Sequence of chain 1.A:
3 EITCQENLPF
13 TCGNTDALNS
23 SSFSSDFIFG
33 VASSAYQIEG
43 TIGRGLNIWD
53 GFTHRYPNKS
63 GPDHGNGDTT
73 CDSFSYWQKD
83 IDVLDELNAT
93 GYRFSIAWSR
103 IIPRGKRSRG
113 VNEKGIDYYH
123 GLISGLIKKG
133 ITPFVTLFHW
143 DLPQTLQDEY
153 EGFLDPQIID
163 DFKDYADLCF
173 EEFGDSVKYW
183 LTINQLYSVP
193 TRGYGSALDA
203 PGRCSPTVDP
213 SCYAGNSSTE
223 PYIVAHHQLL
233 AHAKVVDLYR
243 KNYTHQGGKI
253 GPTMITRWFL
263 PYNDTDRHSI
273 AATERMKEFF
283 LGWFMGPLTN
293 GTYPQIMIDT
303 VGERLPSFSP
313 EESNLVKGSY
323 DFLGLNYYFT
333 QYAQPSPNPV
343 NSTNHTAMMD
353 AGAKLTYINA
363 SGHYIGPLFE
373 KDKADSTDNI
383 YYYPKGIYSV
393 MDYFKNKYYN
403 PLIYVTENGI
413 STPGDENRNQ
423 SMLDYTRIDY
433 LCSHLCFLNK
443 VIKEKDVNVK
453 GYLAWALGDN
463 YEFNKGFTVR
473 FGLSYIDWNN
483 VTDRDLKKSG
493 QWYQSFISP

This protein binds this small molecule.
Small molecule (SMILES): OC[C@H]1N/C(=N\O)[C@H](O)[C@@H](O)[C@@H]1O

Binding-site contacts:
Ligand atom C3 contacts residue GLU409 of chain 1.A at 3.5 Å.
Ligand atom C1 contacts residue GLU409 of chain 1.A at 2.9 Å.
Ligand atom N5 contacts residue TYR330 of chain 1.A at 3.1 Å (h-bond).
Ligand atom O2 contacts residue GLU409 of chain 1.A at 2.7 Å (salt-bridge).
Ligand atom O2 contacts residue GLN187 of chain 1.A at 3.5 Å (h-bond).
Ligand atom C6 contacts residue TYR330 of chain 1.A at 3.7 Å (hydrophobic).
Ligand atom C6 contacts residue PHE473 of chain 1.A at 3.4 Å (hydrophobic).
Ligand atom O2 contacts residue HIS141 of chain 1.A at 3.3 Å (h-bond).
Ligand atom O6 contacts residue PHE473 of chain 1.A at 3.5 Å.
Ligand atom O3 contacts residue GLN39 of chain 1.A at 2.8 Å (h-bond).
Ligand atom N1 contacts residue GLU409 of chain 1.A at 3.2 Å (salt-bridge).
Ligand atom N1 contacts residue GLN187 of chain 1.A at 2.5 Å (h-bond).
Ligand atom N1 contacts residue SO41 of chain 1.X at 3.1 Å (h-bond).
Ligand atom O7 contacts residue GLN187 of chain 1.A at 2.9 Å (h-bond).
Ligand atom C3 contacts residue TRP457 of chain 1.A at 3.6 Å (hydrophobic).
Ligand atom C6 contacts residue GLU464 of chain 1.A at 3.5 Å.
Ligand atom N5 contacts residue GLU409 of chain 1.A at 3.2 Å (salt-bridge).
Ligand atom C6 contacts residue TRP457 of chain 1.A at 3.8 Å (hydrophobic).
Ligand atom O6 contacts residue GLU464 of chain 1.A at 2.6 Å (salt-bridge).
Ligand atom C5 contacts residue TYR330 of chain 1.A at 3.2 Å (hydrophobic).
Ligand atom O3 contacts residue HIS141 of chain 1.A at 2.9 Å (h-bond).
Ligand atom O7 contacts residue ILE257 of chain 1.A at 3.9 Å.
Ligand atom C1 contacts residue TYR330 of chain 1.A at 3.8 Å (hydrophobic).
Ligand atom C4 contacts residue GLU464 of chain 1.A at 3.5 Å.
Ligand atom C2 contacts residue GLU409 of chain 1.A at 3.2 Å.
Ligand atom O4 contacts residue GLU464 of chain 1.A at 2.6 Å (salt-bridge).
Ligand atom O4 contacts residue TRP457 of chain 1.A at 3.1 Å.
Ligand atom C3 contacts residue GLN39 of chain 1.A at 3.8 Å.
Ligand atom O4 contacts residue GLN39 of chain 1.A at 3.0 Å (h-bond).
Ligand atom O3 contacts residue TRP457 of chain 1.A at 3.8 Å.
Ligand atom C1 contacts residue GLN187 of chain 1.A at 3.6 Å.
Ligand atom O3 contacts residue PHE465 of chain 1.A at 3.4 Å.
Ligand atom C5 contacts residue TRP457 of chain 1.A at 3.6 Å (hydrophobic).
Ligand atom N1 contacts residue TYR330 of chain 1.A at 3.6 Å.
Ligand atom C5 contacts residue GLU409 of chain 1.A at 3.6 Å.
Ligand atom C3 contacts residue HIS141 of chain 1.A at 3.9 Å.
Ligand atom O7 contacts residue SO41 of chain 1.X at 2.7 Å (h-bond).
Ligand atom O7 contacts residue TYR330 of chain 1.A at 2.9 Å.
Ligand atom C4 contacts residue TRP457 of chain 1.A at 3.9 Å (hydrophobic).
Ligand atom O2 contacts residue ASN186 of chain 1.A at 3.0 Å (h-bond).